A protein and the small-molecule ligand that binds it are described below.
Small molecule (SMILES): Nc1ncnc2c1ncn2[C@H]1C[C@H](O)[C@@H](COP(=O)(O)O)O1

Sequence of chain 1.A:
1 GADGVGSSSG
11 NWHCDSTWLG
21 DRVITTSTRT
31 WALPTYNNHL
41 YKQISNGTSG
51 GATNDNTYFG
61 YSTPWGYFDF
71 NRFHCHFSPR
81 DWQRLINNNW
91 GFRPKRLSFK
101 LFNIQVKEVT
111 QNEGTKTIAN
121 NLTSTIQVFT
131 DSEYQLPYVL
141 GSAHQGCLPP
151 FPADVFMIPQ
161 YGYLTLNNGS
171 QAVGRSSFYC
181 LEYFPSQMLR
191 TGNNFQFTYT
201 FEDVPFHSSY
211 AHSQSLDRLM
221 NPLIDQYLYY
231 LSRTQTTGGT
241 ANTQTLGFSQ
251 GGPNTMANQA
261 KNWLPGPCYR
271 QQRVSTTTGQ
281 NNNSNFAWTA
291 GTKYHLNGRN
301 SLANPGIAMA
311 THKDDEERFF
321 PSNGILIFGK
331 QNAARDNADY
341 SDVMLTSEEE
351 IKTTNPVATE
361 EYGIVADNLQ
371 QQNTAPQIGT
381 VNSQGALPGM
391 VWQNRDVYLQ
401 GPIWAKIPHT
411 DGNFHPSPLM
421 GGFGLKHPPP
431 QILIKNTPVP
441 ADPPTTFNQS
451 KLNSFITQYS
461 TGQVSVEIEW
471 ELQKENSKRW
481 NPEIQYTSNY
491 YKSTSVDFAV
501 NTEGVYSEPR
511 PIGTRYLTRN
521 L

Binding-site contacts:
Ligand atom C4 contacts residue PRO416 of chain 1.A at 4.1 Å (hydrophobic).
Ligand atom N1 contacts residue PRO205 of chain 1.A at 4.4 Å.
Ligand atom N7 contacts residue HIS415 of chain 1.A at 3.6 Å.
Ligand atom C1' contacts residue PRO416 of chain 1.A at 4.3 Å (hydrophobic).
Ligand atom C6 contacts residue PRO205 of chain 1.A at 3.7 Å (hydrophobic).
Ligand atom C2' contacts residue HIS415 of chain 1.A at 4.3 Å.
Ligand atom C5 contacts residue PRO416 of chain 1.A at 4.2 Å (hydrophobic).
Ligand atom N6 contacts residue PRO416 of chain 1.A at 4.3 Å.
Ligand atom OP1 contacts residue DC1 of chain 1.IB at 2.5 Å (h-bond).
Ligand atom N1 contacts residue VAL204 of chain 1.A at 4.4 Å.
Ligand atom C5 contacts residue HIS415 of chain 1.A at 4.4 Å.
Ligand atom O5' contacts residue DC1 of chain 1.IB at 2.5 Å (h-bond).
Ligand atom P contacts residue DC1 of chain 1.IB at 1.6 Å.
Ligand atom C4' contacts residue DC1 of chain 1.IB at 4.5 Å.
Ligand atom N7 contacts residue PRO205 of chain 1.A at 3.7 Å.
Ligand atom N6 contacts residue ASN394 of chain 1.A at 4.0 Å.
Ligand atom C5' contacts residue DC1 of chain 1.IB at 3.1 Å.
Ligand atom C8 contacts residue HIS415 of chain 1.A at 3.6 Å.
Ligand atom N9 contacts residue HIS415 of chain 1.A at 4.2 Å.
Ligand atom N3 contacts residue PRO416 of chain 1.A at 3.5 Å.
Ligand atom N6 contacts residue PRO205 of chain 1.A at 3.9 Å.
Ligand atom C2 contacts residue GLY424 of chain 1.A at 4.2 Å.
Ligand atom N1 contacts residue PRO416 of chain 1.A at 3.1 Å (h-bond).
Ligand atom OP2 contacts residue DC1 of chain 1.IB at 2.5 Å (h-bond).
Ligand atom N6 contacts residue SER417 of chain 1.A at 4.3 Å.
Ligand atom C2 contacts residue PRO416 of chain 1.A at 3.1 Å (hydrophobic).
Ligand atom C8 contacts residue PRO205 of chain 1.A at 4.3 Å (hydrophobic).
Ligand atom C6 contacts residue PRO416 of chain 1.A at 3.7 Å (hydrophobic).
Ligand atom C5 contacts residue PRO205 of chain 1.A at 3.6 Å (hydrophobic).
Ligand atom N9 contacts residue PRO416 of chain 1.A at 4.4 Å.
Ligand atom C4 contacts residue PRO205 of chain 1.A at 4.2 Å (hydrophobic).
Ligand atom N1 contacts residue GLY424 of chain 1.A at 4.1 Å.